Sequence of chain 2.A:
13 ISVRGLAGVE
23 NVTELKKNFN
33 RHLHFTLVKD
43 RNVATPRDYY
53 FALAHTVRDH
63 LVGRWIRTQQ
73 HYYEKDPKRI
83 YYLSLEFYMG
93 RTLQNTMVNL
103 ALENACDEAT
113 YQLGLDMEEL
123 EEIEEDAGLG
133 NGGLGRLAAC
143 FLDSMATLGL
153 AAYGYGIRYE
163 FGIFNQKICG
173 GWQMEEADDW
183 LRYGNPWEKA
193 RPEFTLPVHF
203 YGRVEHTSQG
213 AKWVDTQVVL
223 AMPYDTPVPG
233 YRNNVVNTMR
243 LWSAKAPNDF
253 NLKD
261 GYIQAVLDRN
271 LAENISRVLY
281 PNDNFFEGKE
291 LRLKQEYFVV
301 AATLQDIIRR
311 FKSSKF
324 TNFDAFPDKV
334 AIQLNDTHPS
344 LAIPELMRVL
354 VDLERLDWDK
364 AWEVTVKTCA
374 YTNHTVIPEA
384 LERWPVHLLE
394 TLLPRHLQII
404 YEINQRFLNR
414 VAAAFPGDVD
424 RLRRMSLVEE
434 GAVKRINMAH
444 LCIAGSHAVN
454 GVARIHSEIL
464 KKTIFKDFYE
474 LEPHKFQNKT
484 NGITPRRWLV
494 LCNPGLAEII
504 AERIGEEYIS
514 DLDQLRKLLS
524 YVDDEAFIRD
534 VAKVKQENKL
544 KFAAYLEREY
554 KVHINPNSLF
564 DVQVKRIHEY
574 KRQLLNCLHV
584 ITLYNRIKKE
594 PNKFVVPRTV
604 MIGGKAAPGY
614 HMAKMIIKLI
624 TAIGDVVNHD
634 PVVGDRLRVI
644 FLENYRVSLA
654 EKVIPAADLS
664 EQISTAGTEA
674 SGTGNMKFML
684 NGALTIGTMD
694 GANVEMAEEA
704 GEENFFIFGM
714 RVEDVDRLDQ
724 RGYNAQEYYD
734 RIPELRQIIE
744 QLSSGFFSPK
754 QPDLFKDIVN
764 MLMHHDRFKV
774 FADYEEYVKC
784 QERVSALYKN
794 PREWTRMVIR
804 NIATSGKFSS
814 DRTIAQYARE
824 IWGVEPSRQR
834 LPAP

Sequence of chain 1.A:
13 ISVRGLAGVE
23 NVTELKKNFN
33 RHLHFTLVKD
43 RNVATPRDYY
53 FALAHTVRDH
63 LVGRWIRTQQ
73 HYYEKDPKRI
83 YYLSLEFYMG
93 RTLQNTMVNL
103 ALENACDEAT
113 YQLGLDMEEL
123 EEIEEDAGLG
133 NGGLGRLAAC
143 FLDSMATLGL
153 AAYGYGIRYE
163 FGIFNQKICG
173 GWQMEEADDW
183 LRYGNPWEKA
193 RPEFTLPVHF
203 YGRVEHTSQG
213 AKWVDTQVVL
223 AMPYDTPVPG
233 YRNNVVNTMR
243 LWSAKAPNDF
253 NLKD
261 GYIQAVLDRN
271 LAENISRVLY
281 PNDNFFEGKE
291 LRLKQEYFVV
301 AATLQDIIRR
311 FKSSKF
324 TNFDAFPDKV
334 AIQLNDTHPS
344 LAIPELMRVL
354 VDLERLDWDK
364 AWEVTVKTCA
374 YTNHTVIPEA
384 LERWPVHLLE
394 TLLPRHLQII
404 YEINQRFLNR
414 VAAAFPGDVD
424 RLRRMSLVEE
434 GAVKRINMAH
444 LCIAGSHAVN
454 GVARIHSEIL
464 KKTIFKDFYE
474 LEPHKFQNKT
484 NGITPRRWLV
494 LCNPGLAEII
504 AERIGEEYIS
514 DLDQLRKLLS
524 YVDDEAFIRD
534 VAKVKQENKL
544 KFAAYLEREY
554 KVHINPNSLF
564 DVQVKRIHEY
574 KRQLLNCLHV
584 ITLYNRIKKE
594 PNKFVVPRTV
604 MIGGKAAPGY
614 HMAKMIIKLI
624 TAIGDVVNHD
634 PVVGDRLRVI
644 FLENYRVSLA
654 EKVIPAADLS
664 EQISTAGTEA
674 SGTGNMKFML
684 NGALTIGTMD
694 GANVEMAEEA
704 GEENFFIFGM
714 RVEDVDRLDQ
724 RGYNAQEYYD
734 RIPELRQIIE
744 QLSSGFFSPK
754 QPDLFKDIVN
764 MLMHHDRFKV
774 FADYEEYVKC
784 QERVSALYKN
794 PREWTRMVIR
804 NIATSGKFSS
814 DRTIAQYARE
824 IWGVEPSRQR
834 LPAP

This small molecule binds to this protein.
Small molecule (SMILES): O=c1[nH]cnc2c1ncn2[C@@H]1O[C@H](COP(=O)(O)O)[C@@H](O)[C@H]1O

Binding-site contacts:
Ligand atom O1P contacts residue ARG310 of chain 1.A at 2.7 Å (salt-bridge).
Ligand atom C1' contacts residue TYR75 of chain 1.A at 3.8 Å (hydrophobic).
Ligand atom C4' contacts residue TYR75 of chain 1.A at 4.4 Å (hydrophobic).
Ligand atom O4' contacts residue TYR75 of chain 1.A at 3.2 Å.
Ligand atom C2 contacts residue TYR75 of chain 1.A at 3.9 Å (hydrophobic).
Ligand atom N7 contacts residue TYR75 of chain 1.A at 3.7 Å.
Ligand atom O3P contacts residue ARG310 of chain 1.A at 3.9 Å.
Ligand atom C4 contacts residue VAL45 of chain 2.A at 4.2 Å (hydrophobic).
Ligand atom O3' contacts residue ASP42 of chain 2.A at 4.2 Å.
Ligand atom O2P contacts residue ARG309 of chain 1.A at 4.2 Å.
Ligand atom C1' contacts residue GLN72 of chain 1.A at 3.9 Å.
Ligand atom P contacts residue ARG310 of chain 1.A at 3.8 Å.
Ligand atom C6 contacts residue TYR75 of chain 1.A at 3.6 Å (hydrophobic).
Ligand atom O2' contacts residue ASP42 of chain 2.A at 3.6 Å (salt-bridge).
Ligand atom N1 contacts residue TYR75 of chain 1.A at 3.9 Å.
Ligand atom N3 contacts residue GLN72 of chain 1.A at 4.0 Å.
Ligand atom C5 contacts residue TYR75 of chain 1.A at 3.6 Å (hydrophobic).
Ligand atom C2' contacts residue GLN72 of chain 1.A at 4.3 Å.
Ligand atom N9 contacts residue VAL45 of chain 2.A at 4.3 Å.
Ligand atom O4' contacts residue GLN71 of chain 1.A at 3.7 Å.
Ligand atom C4 contacts residue TYR75 of chain 1.A at 3.6 Å (hydrophobic).
Ligand atom O4' contacts residue GLN72 of chain 1.A at 4.2 Å.
Ligand atom O3' contacts residue VAL45 of chain 2.A at 4.5 Å.
Ligand atom O3P contacts residue ARG309 of chain 1.A at 3.0 Å (salt-bridge).
Ligand atom C2' contacts residue ASP42 of chain 2.A at 4.2 Å.
Ligand atom C8 contacts residue TYR75 of chain 1.A at 3.7 Å (hydrophobic).
Ligand atom N3 contacts residue VAL45 of chain 2.A at 4.5 Å.
Ligand atom C2' contacts residue VAL45 of chain 2.A at 4.1 Å (hydrophobic).
Ligand atom C4' contacts residue GLN71 of chain 1.A at 3.6 Å.
Ligand atom O2' contacts residue GLN72 of chain 1.A at 3.4 Å (h-bond).
Ligand atom C5 contacts residue VAL45 of chain 2.A at 4.4 Å (hydrophobic).
Ligand atom O2P contacts residue ARG310 of chain 1.A at 3.6 Å (salt-bridge).
Ligand atom O1P contacts residue TYR155 of chain 1.A at 4.3 Å.
Ligand atom C4' contacts residue GLN72 of chain 1.A at 4.2 Å.
Ligand atom N3 contacts residue TYR75 of chain 1.A at 3.6 Å.
Ligand atom C5' contacts residue GLN71 of chain 1.A at 3.8 Å.
Ligand atom P contacts residue ARG309 of chain 1.A at 4.3 Å.
Ligand atom N9 contacts residue TYR75 of chain 1.A at 3.7 Å.
Ligand atom O6 contacts residue TYR75 of chain 1.A at 3.8 Å.